Binding-site contacts:
Ligand atom C7 contacts residue ASN27 of chain 3.A at 3.6 Å.
Ligand atom C5 contacts residue ASN27 of chain 3.A at 3.7 Å.
Ligand atom O5 contacts residue ASN27 of chain 3.A at 2.4 Å (h-bond).
Ligand atom C4 contacts residue ASN27 of chain 3.A at 4.2 Å.
Ligand atom C2 contacts residue ASN27 of chain 3.A at 2.5 Å.
Ligand atom O7 contacts residue ASN27 of chain 3.A at 3.9 Å.
Ligand atom O6 contacts residue GLN19 of chain 3.A at 4.3 Å.
Ligand atom C3 contacts residue ASN27 of chain 3.A at 3.8 Å.
Ligand atom O5 contacts residue GLN19 of chain 3.A at 4.2 Å.
Ligand atom C1 contacts residue ASN27 of chain 3.A at 1.4 Å.
Ligand atom C8 contacts residue LYS26 of chain 3.A at 4.0 Å.
Ligand atom N2 contacts residue ASN27 of chain 3.A at 3.0 Å (h-bond).

This small molecule binds to this protein.
Small molecule (SMILES): CC(=O)N[C@@H]1[C@@H](O)[C@H](O)[C@@H](CO)O[C@H]1O

Sequence of chain 3.A:
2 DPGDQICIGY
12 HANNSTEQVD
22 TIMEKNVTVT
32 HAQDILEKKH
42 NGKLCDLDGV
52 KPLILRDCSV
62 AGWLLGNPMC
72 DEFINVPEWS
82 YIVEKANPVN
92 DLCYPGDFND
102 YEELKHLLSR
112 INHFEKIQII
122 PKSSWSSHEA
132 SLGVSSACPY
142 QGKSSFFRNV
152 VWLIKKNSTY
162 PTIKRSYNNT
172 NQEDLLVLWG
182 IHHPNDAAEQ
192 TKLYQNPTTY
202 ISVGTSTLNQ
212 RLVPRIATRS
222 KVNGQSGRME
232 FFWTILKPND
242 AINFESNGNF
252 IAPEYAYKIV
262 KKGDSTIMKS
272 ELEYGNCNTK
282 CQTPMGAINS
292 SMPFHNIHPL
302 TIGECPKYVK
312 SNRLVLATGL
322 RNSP